Sequence of chain 1.B:
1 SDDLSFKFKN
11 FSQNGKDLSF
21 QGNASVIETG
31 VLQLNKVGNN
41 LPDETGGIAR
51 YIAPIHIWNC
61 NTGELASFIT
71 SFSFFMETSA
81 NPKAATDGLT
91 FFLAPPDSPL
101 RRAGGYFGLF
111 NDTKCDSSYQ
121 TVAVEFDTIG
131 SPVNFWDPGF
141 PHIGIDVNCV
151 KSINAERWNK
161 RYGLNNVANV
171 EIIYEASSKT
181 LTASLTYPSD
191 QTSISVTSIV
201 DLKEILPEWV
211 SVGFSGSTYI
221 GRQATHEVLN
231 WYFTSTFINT

Binding-site contacts:
Ligand atom C6 contacts residue TYR219 of chain 1.B at 3.9 Å (hydrophobic).
Ligand atom C4 contacts residue ASP87 of chain 1.B at 3.6 Å.
Ligand atom O3 contacts residue ALA103 of chain 1.B at 4.1 Å.
Ligand atom O5 contacts residue ASN134 of chain 1.B at 2.9 Å (h-bond).
Ligand atom C6 contacts residue THR86 of chain 1.B at 3.3 Å.
Ligand atom C5 contacts residue TYR219 of chain 1.B at 3.4 Å (hydrophobic).
Ligand atom C6 contacts residue VAL133 of chain 1.B at 3.2 Å (hydrophobic).
Ligand atom C1 contacts residue TYR219 of chain 1.B at 4.4 Å (hydrophobic).
Ligand atom C6 contacts residue ASN134 of chain 1.B at 3.5 Å.
Ligand atom C4 contacts residue GLY104 of chain 1.B at 4.2 Å.
Ligand atom O5 contacts residue VAL133 of chain 1.B at 3.4 Å.
Ligand atom O5 contacts residue TYR219 of chain 1.B at 4.3 Å.
Ligand atom C5 contacts residue ASN134 of chain 1.B at 3.5 Å.
Ligand atom O2 contacts residue GLU44 of chain 1.B at 3.3 Å (salt-bridge).
Ligand atom C3 contacts residue GLU44 of chain 1.B at 3.5 Å.
Ligand atom C6 contacts residue ARG222 of chain 1.B at 4.1 Å.
Ligand atom O3 contacts residue GLY104 of chain 1.B at 3.6 Å.
Ligand atom O3 contacts residue GLU44 of chain 1.B at 2.5 Å (salt-bridge).
Ligand atom C2 contacts residue GLU44 of chain 1.B at 3.9 Å.
Ligand atom C3 contacts residue GLY105 of chain 1.B at 3.8 Å.
Ligand atom C6 contacts residue ILE129 of chain 1.B at 3.8 Å (hydrophobic).
Ligand atom O4 contacts residue GLY105 of chain 1.B at 3.0 Å (h-bond).
Ligand atom C5 contacts residue ASP87 of chain 1.B at 4.3 Å.
Ligand atom CM contacts residue TYR219 of chain 1.B at 3.0 Å (hydrophobic).
Ligand atom O3 contacts residue TYR219 of chain 1.B at 4.4 Å.
Ligand atom O3 contacts residue GLY105 of chain 1.B at 2.9 Å (h-bond).
Ligand atom C1 contacts residue VAL133 of chain 1.B at 4.0 Å (hydrophobic).
Ligand atom C1 contacts residue ASN134 of chain 1.B at 3.7 Å.
Ligand atom O4 contacts residue ASP87 of chain 1.B at 3.0 Å (salt-bridge).
Ligand atom O4 contacts residue ASN134 of chain 1.B at 2.9 Å (h-bond).
Ligand atom C4 contacts residue GLY105 of chain 1.B at 3.6 Å.
Ligand atom O2 contacts residue ARG102 of chain 1.B at 4.0 Å.
Ligand atom C6 contacts residue ASP87 of chain 1.B at 3.7 Å.
Ligand atom C3 contacts residue TYR219 of chain 1.B at 3.8 Å (hydrophobic).
Ligand atom C5 contacts residue VAL133 of chain 1.B at 3.9 Å (hydrophobic).
Ligand atom O4 contacts residue GLY104 of chain 1.B at 3.9 Å.
Ligand atom C2 contacts residue ASN134 of chain 1.B at 4.0 Å.
Ligand atom C4 contacts residue ASN134 of chain 1.B at 3.7 Å.
Ligand atom O1 contacts residue TYR219 of chain 1.B at 3.2 Å.
Ligand atom C4 contacts residue TYR219 of chain 1.B at 3.8 Å (hydrophobic).

A small-molecule ligand and the protein it binds are described below.
Small molecule (SMILES): CO[C@@H]1O[C@@H](C)[C@@H](O)[C@@H](O)[C@@H]1O